This small molecule binds to this protein.
Small molecule (SMILES): CC(=O)N[C@@H]1[C@@H](O)[C@H](O)[C@@H](CO)O[C@H]1O

Binding-site contacts:
Ligand atom C5 contacts residue NAG1 of chain 1.J at 4.4 Å.
Ligand atom C4 contacts residue ASN170 of chain 1.A at 4.2 Å.
Ligand atom C7 contacts residue ASN170 of chain 1.A at 3.6 Å.
Ligand atom C1 contacts residue SER330 of chain 1.A at 3.9 Å.
Ligand atom C5 contacts residue SER330 of chain 1.A at 3.5 Å.
Ligand atom O6 contacts residue GLU119 of chain 1.A at 3.4 Å (salt-bridge).
Ligand atom O6 contacts residue NAG1 of chain 1.J at 4.4 Å.
Ligand atom O7 contacts residue VAL162 of chain 1.A at 4.2 Å.
Ligand atom C3 contacts residue ASN170 of chain 1.A at 3.8 Å.
Ligand atom C7 contacts residue SER331 of chain 1.A at 3.8 Å.
Ligand atom C8 contacts residue VAL162 of chain 1.A at 3.9 Å (hydrophobic).
Ligand atom C8 contacts residue ASN269 of chain 1.A at 4.3 Å.
Ligand atom N2 contacts residue SER331 of chain 1.A at 2.9 Å (h-bond).
Ligand atom N2 contacts residue ASN170 of chain 1.A at 2.9 Å (h-bond).
Ligand atom C2 contacts residue SER330 of chain 1.A at 4.4 Å.
Ligand atom C6 contacts residue GLU119 of chain 1.A at 4.3 Å.
Ligand atom C2 contacts residue SER331 of chain 1.A at 3.7 Å.
Ligand atom C6 contacts residue NAG1 of chain 1.J at 4.0 Å.
Ligand atom C1 contacts residue ASN170 of chain 1.A at 1.4 Å.
Ligand atom C3 contacts residue SER331 of chain 1.A at 4.0 Å.
Ligand atom C1 contacts residue SER331 of chain 1.A at 3.8 Å.
Ligand atom O7 contacts residue PRO120 of chain 1.A at 3.7 Å.
Ligand atom C4 contacts residue SER330 of chain 1.A at 4.0 Å.
Ligand atom C3 contacts residue SER330 of chain 1.A at 3.9 Å.
Ligand atom C2 contacts residue ASN170 of chain 1.A at 2.5 Å.
Ligand atom O5 contacts residue SER330 of chain 1.A at 4.2 Å.
Ligand atom C8 contacts residue SER331 of chain 1.A at 3.7 Å.
Ligand atom C5 contacts residue ASN170 of chain 1.A at 3.7 Å.
Ligand atom O7 contacts residue ASN170 of chain 1.A at 4.0 Å.
Ligand atom O4 contacts residue SER330 of chain 1.A at 4.1 Å.
Ligand atom C8 contacts residue PHE268 of chain 1.A at 4.3 Å (hydrophobic).
Ligand atom O5 contacts residue NAG1 of chain 1.J at 3.8 Å.
Ligand atom O3 contacts residue CYS329 of chain 1.A at 3.5 Å (h-bond).
Ligand atom O4 contacts residue GLU119 of chain 1.A at 4.0 Å.
Ligand atom C4 contacts residue GLU119 of chain 1.A at 4.2 Å.
Ligand atom O5 contacts residue ASN170 of chain 1.A at 2.4 Å (h-bond).
Ligand atom C8 contacts residue LEU169 of chain 1.A at 3.6 Å (hydrophobic).
Ligand atom C3 contacts residue CYS329 of chain 1.A at 4.1 Å (hydrophobic).
Ligand atom O6 contacts residue ARG160 of chain 1.A at 4.1 Å.
Ligand atom C7 contacts residue VAL162 of chain 1.A at 4.3 Å (hydrophobic).

Sequence of chain 1.A:
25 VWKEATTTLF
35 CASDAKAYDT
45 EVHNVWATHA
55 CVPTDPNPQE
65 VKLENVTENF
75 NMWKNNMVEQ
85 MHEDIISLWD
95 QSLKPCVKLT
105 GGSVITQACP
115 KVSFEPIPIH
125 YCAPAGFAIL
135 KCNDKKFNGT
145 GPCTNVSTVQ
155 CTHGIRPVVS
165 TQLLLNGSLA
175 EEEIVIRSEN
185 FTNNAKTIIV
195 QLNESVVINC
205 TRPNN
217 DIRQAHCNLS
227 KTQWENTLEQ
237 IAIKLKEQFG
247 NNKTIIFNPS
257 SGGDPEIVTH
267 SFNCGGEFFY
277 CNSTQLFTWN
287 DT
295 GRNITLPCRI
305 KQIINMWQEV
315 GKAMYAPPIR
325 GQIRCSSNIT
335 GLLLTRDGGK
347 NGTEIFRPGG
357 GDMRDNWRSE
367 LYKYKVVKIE